The small molecule below binds the protein below.
Small molecule (SMILES): CC(=O)N[C@@H]1[C@@H](O)[C@H](O)[C@@H](CO)O[C@H]1O

Binding-site contacts:
Ligand atom O7 contacts residue ASN118 of chain 5.A at 4.3 Å.
Ligand atom N2 contacts residue ASP67 of chain 5.A at 4.5 Å.
Ligand atom O6 contacts residue PHE119 of chain 5.A at 3.0 Å (h-bond).
Ligand atom O6 contacts residue THR89 of chain 5.A at 4.0 Å.
Ligand atom C6 contacts residue PHE119 of chain 5.A at 4.2 Å (hydrophobic).
Ligand atom C4 contacts residue ASN118 of chain 5.A at 4.2 Å.
Ligand atom C1 contacts residue ASN118 of chain 5.A at 1.4 Å.
Ligand atom C3 contacts residue ASN118 of chain 5.A at 3.8 Å.
Ligand atom C8 contacts residue ASN118 of chain 5.A at 3.6 Å.
Ligand atom C8 contacts residue ASP67 of chain 5.A at 3.3 Å.
Ligand atom C7 contacts residue ASP67 of chain 5.A at 3.3 Å.
Ligand atom O7 contacts residue ASP67 of chain 5.A at 2.8 Å (salt-bridge).
Ligand atom O5 contacts residue THR120 of chain 5.A at 3.2 Å (h-bond).
Ligand atom C5 contacts residue ASN118 of chain 5.A at 3.6 Å.
Ligand atom O5 contacts residue THR89 of chain 5.A at 4.5 Å.
Ligand atom C7 contacts residue ASN118 of chain 5.A at 3.4 Å.
Ligand atom N2 contacts residue ASN118 of chain 5.A at 2.9 Å (h-bond).
Ligand atom O6 contacts residue THR120 of chain 5.A at 3.1 Å (h-bond).
Ligand atom C2 contacts residue ASN118 of chain 5.A at 2.4 Å.
Ligand atom O5 contacts residue ASN118 of chain 5.A at 2.4 Å (h-bond).
Ligand atom O7 contacts residue TYR90 of chain 5.A at 3.8 Å.
Ligand atom C8 contacts residue SER66 of chain 5.A at 3.3 Å.
Ligand atom O5 contacts residue PHE119 of chain 5.A at 4.1 Å.
Ligand atom C1 contacts residue THR89 of chain 5.A at 4.2 Å.
Ligand atom C6 contacts residue THR120 of chain 5.A at 3.4 Å.
Ligand atom C5 contacts residue THR120 of chain 5.A at 4.0 Å.
Ligand atom C7 contacts residue TYR90 of chain 5.A at 4.2 Å (hydrophobic).
Ligand atom C1 contacts residue THR120 of chain 5.A at 4.4 Å.
Ligand atom C5 contacts residue THR89 of chain 5.A at 4.5 Å.
Ligand atom N2 contacts residue TYR90 of chain 5.A at 4.2 Å.

Sequence of chain 5.A:
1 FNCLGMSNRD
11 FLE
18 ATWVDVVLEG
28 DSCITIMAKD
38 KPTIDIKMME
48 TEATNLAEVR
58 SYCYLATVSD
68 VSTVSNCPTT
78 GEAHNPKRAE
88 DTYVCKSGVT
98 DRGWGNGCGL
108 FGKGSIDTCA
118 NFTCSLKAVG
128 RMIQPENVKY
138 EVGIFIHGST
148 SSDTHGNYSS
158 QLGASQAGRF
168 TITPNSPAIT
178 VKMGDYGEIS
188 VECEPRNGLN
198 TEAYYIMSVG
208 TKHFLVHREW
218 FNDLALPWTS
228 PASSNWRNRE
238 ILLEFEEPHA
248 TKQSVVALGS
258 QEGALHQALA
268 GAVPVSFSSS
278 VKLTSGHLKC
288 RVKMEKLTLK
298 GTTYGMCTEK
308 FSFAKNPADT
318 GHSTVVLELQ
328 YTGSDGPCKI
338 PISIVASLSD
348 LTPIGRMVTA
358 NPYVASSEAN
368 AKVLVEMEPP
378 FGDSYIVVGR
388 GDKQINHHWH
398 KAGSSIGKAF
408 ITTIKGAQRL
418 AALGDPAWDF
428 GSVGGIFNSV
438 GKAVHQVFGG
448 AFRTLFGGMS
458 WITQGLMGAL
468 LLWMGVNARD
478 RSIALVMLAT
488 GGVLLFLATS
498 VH